A protein and the small-molecule ligand that binds it are described below.
Small molecule (SMILES): CCOc1ccsc1C(=O)N1CCN(c2ccc([N+](=O)[O-])c(N3CCCC3)c2)CC1

Sequence of chain 1.A:
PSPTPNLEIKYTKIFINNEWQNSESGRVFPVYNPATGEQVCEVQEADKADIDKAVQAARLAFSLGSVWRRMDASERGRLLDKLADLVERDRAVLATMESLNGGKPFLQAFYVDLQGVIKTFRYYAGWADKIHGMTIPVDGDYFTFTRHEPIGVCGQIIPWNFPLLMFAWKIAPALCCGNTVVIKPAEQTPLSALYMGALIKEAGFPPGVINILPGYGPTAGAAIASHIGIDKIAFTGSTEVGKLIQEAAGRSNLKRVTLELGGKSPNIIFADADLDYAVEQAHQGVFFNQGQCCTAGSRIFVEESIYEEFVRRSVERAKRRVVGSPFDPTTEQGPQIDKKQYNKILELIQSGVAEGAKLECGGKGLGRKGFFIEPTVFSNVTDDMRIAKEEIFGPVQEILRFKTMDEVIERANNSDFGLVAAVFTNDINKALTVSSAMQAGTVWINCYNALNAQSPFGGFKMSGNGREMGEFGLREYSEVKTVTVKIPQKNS

Binding-site contacts:
Ligand atom O30 contacts residue THR296 of chain 1.A at 2.6 Å (h-bond).
Ligand atom C18 contacts residue PHE163 of chain 1.A at 3.7 Å (hydrophobic).
Ligand atom C25 contacts residue TRP170 of chain 1.A at 3.9 Å (hydrophobic).
Ligand atom C13 contacts residue LEU166 of chain 1.A at 3.7 Å (hydrophobic).
Ligand atom C19 contacts residue THR296 of chain 1.A at 3.5 Å.
Ligand atom C25 contacts residue MET167 of chain 1.A at 3.9 Å (hydrophobic).
Ligand atom C21 contacts residue PHE163 of chain 1.A at 3.7 Å (hydrophobic).
Ligand atom C16 contacts residue ASN450 of chain 1.A at 3.1 Å.
Ligand atom C20 contacts residue THR296 of chain 1.A at 3.9 Å.
Ligand atom C21 contacts residue LEU452 of chain 1.A at 3.8 Å (hydrophobic).
Ligand atom C04 contacts residue ASN450 of chain 1.A at 3.7 Å.
Ligand atom C22 contacts residue LEU452 of chain 1.A at 3.7 Å (hydrophobic).
Ligand atom O29 contacts residue PHE163 of chain 1.A at 3.5 Å.
Ligand atom C09 contacts residue LEU452 of chain 1.A at 3.9 Å (hydrophobic).
Ligand atom N28 contacts residue PHE163 of chain 1.A at 3.9 Å.
Ligand atom N28 contacts residue THR296 of chain 1.A at 3.7 Å.
Ligand atom C08 contacts residue ASN450 of chain 1.A at 3.8 Å.
Ligand atom S06 contacts residue LEU452 of chain 1.A at 3.7 Å.
Ligand atom C18 contacts residue PHE289 of chain 1.A at 3.4 Å (hydrophobic).
Ligand atom C12 contacts residue LEU166 of chain 1.A at 3.8 Å (hydrophobic).
Ligand atom C01 contacts residue PHE289 of chain 1.A at 3.6 Å (hydrophobic).
Ligand atom O29 contacts residue CYS294 of chain 1.A at 3.9 Å.
Ligand atom C17 contacts residue PHE163 of chain 1.A at 3.8 Å (hydrophobic).
Ligand atom N28 contacts residue CYS295 of chain 1.A at 3.4 Å (h-bond).
Ligand atom C16 contacts residue LEU452 of chain 1.A at 3.6 Å (hydrophobic).
Ligand atom C26 contacts residue TRP170 of chain 1.A at 3.7 Å (hydrophobic).
Ligand atom O30 contacts residue CYS294 of chain 1.A at 3.3 Å.
Ligand atom C19 contacts residue PHE163 of chain 1.A at 3.5 Å (hydrophobic).
Ligand atom C15 contacts residue ASN450 of chain 1.A at 3.5 Å.
Ligand atom C26 contacts residue NAD1 of chain 1.E at 3.8 Å.
Ligand atom C24 contacts residue PHE163 of chain 1.A at 3.9 Å (hydrophobic).
Ligand atom C19 contacts residue CYS294 of chain 1.A at 3.6 Å (hydrophobic).
Ligand atom N11 contacts residue LEU452 of chain 1.A at 3.7 Å.
Ligand atom O29 contacts residue ASN162 of chain 1.A at 3.3 Å (h-bond).
Ligand atom O30 contacts residue CYS295 of chain 1.A at 2.9 Å (h-bond).
Ligand atom N28 contacts residue CYS294 of chain 1.A at 3.8 Å.
Ligand atom C20 contacts residue PHE163 of chain 1.A at 3.4 Å (hydrophobic).
Ligand atom O29 contacts residue CYS295 of chain 1.A at 3.3 Å (h-bond).
Ligand atom C02 contacts residue ASN450 of chain 1.A at 3.5 Å.
Ligand atom C27 contacts residue CYS295 of chain 1.A at 3.9 Å (hydrophobic).

Sequence of chain 1.C:
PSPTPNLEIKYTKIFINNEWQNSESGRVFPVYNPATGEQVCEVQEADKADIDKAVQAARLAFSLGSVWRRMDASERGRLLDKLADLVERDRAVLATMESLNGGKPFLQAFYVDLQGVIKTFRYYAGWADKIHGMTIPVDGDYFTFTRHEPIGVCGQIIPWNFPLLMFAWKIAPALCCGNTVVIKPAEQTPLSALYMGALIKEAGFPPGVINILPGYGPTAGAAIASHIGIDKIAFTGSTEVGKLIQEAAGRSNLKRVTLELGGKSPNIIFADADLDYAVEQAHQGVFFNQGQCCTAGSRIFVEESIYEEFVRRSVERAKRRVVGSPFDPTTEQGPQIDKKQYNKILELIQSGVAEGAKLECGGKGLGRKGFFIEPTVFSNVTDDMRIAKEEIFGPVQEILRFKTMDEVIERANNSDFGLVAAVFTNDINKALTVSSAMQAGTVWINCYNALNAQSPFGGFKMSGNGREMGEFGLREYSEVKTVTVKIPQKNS